Sequence of chain 1.A:
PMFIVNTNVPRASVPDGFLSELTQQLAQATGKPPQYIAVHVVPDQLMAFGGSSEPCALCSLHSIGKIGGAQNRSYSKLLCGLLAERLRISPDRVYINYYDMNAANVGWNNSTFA

Sequence of chain 1.B:
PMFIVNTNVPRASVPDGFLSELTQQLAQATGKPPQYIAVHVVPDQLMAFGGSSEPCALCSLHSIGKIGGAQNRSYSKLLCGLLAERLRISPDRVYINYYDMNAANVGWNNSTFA

The protein below binds the small molecule below.
Small molecule (SMILES): CC(=O)Nc1ccc(O)c(-c2cc(NC(C)=O)ccc2O)c1

Binding-site contacts:
Ligand atom O11 contacts residue ILE64 of chain 1.B at 4.3 Å.
Ligand atom C6 contacts residue LYS32 of chain 1.B at 3.3 Å.
Ligand atom C61 contacts residue TYR36 of chain 1.B at 4.2 Å (hydrophobic).
Ligand atom C41 contacts residue PRO33 of chain 1.B at 4.1 Å (hydrophobic).
Ligand atom C61 contacts residue PRO33 of chain 1.B at 3.9 Å (hydrophobic).
Ligand atom C2 contacts residue LYS32 of chain 1.B at 4.4 Å.
Ligand atom N contacts residue PHE113 of chain 1.B at 4.2 Å.
Ligand atom C21 contacts residue TYR36 of chain 1.B at 3.2 Å (hydrophobic).
Ligand atom CM contacts residue PRO1 of chain 1.B at 3.9 Å (hydrophobic).
Ligand atom N contacts residue TYR36 of chain 1.B at 4.4 Å.
Ligand atom C3 contacts residue TYR36 of chain 1.B at 4.2 Å (hydrophobic).
Ligand atom CM contacts residue PHE113 of chain 1.B at 3.7 Å (hydrophobic).
Ligand atom N contacts residue LYS32 of chain 1.B at 4.3 Å.
Ligand atom C11 contacts residue PRO33 of chain 1.B at 4.4 Å (hydrophobic).
Ligand atom C contacts residue LYS32 of chain 1.B at 3.7 Å.
Ligand atom C11 contacts residue TYR36 of chain 1.B at 3.4 Å (hydrophobic).
Ligand atom C contacts residue ILE64 of chain 1.B at 4.4 Å (hydrophobic).
Ligand atom C2 contacts residue TYR36 of chain 1.B at 3.6 Å (hydrophobic).
Ligand atom C5 contacts residue LYS32 of chain 1.B at 3.6 Å.
Ligand atom C contacts residue PHE113 of chain 1.B at 4.5 Å (hydrophobic).
Ligand atom O11 contacts residue PRO1 of chain 1.B at 3.9 Å.
Ligand atom C41 contacts residue TYR36 of chain 1.B at 4.5 Å (hydrophobic).
Ligand atom CM contacts residue TYR36 of chain 1.B at 4.5 Å (hydrophobic).
Ligand atom C1 contacts residue LYS32 of chain 1.B at 3.7 Å.
Ligand atom CM contacts residue TYR95 of chain 1.A at 3.5 Å (hydrophobic).
Ligand atom O11 contacts residue LYS32 of chain 1.B at 2.6 Å (salt-bridge).
Ligand atom C91 contacts residue TYR36 of chain 1.B at 3.8 Å (hydrophobic).
Ligand atom C4 contacts residue LYS32 of chain 1.B at 4.3 Å.
Ligand atom CM1 contacts residue TYR36 of chain 1.B at 4.1 Å (hydrophobic).
Ligand atom C51 contacts residue PRO33 of chain 1.B at 3.9 Å (hydrophobic).
Ligand atom O41 contacts residue PRO33 of chain 1.B at 4.4 Å.
Ligand atom C31 contacts residue TYR36 of chain 1.B at 3.8 Å (hydrophobic).
Ligand atom C contacts residue PRO1 of chain 1.B at 4.3 Å (hydrophobic).
Ligand atom N1 contacts residue TYR36 of chain 1.B at 2.7 Å (h-bond).